Binding-site contacts:
Ligand atom C1 contacts residue MET1 of chain 1.A at 3.7 Å (hydrophobic).
Ligand atom C15 contacts residue PRO97 of chain 2.B at 3.4 Å (hydrophobic).
Ligand atom C18 contacts residue VAL84 of chain 2.B at 3.9 Å (hydrophobic).
Ligand atom C4 contacts residue ASN2 of chain 1.A at 3.4 Å.
Ligand atom C13 contacts residue ASN38 of chain 2.B at 4.0 Å.
Ligand atom C2 contacts residue GLY105 of chain 1.A at 3.6 Å.
Ligand atom C19 contacts residue LEU63 of chain 2.B at 3.7 Å (hydrophobic).
Ligand atom C1 contacts residue SER58 of chain 2.B at 3.4 Å.
Ligand atom C17 contacts residue ASN99 of chain 2.B at 3.9 Å.
Ligand atom C2 contacts residue MET1 of chain 1.A at 2.5 Å (hydrophobic).
Ligand atom O2 contacts residue TYR14 of chain 2.B at 2.6 Å (h-bond).
Ligand atom C17 contacts residue TYR14 of chain 2.B at 3.7 Å (hydrophobic).
Ligand atom C3 contacts residue MET1 of chain 1.A at 1.3 Å (hydrophobic).
Ligand atom C14 contacts residue ASN38 of chain 2.B at 3.3 Å.
Ligand atom C3 contacts residue GLY105 of chain 1.A at 3.5 Å.
Ligand atom C17 contacts residue ASN38 of chain 2.B at 3.9 Å.
Ligand atom C16 contacts residue ASN38 of chain 2.B at 3.8 Å.
Ligand atom C8 contacts residue VAL84 of chain 2.B at 3.9 Å (hydrophobic).
Ligand atom C3 contacts residue ASN2 of chain 1.A at 3.3 Å.
Ligand atom C12 contacts residue ASN38 of chain 2.B at 4.0 Å.
Ligand atom C15 contacts residue PHE116 of chain 2.B at 4.0 Å (hydrophobic).
Ligand atom C7 contacts residue VAL84 of chain 2.B at 4.0 Å (hydrophobic).
Ligand atom C18 contacts residue PHE82 of chain 2.B at 3.9 Å (hydrophobic).
Ligand atom C11 contacts residue SER58 of chain 2.B at 3.5 Å.
Ligand atom C2 contacts residue SER58 of chain 2.B at 3.6 Å.
Ligand atom C16 contacts residue ALA114 of chain 2.B at 3.6 Å (hydrophobic).
Ligand atom C17 contacts residue PHE82 of chain 2.B at 3.8 Å (hydrophobic).
Ligand atom C4 contacts residue PHE86 of chain 2.B at 4.0 Å (hydrophobic).
Ligand atom C5 contacts residue MET1 of chain 1.A at 3.5 Å (hydrophobic).
Ligand atom O2 contacts residue MET112 of chain 2.B at 3.8 Å.
Ligand atom O2 contacts residue ASN99 of chain 2.B at 3.1 Å (h-bond).
Ligand atom C16 contacts residue PRO97 of chain 2.B at 3.6 Å (hydrophobic).
Ligand atom C19 contacts residue SER58 of chain 2.B at 4.0 Å.
Ligand atom C15 contacts residue ASN38 of chain 2.B at 3.8 Å.
Ligand atom O2 contacts residue PHE82 of chain 2.B at 3.9 Å.
Ligand atom C6 contacts residue VAL95 of chain 2.B at 4.0 Å (hydrophobic).
Ligand atom C4 contacts residue MET1 of chain 1.A at 2.3 Å (hydrophobic).
Ligand atom C12 contacts residue PHE54 of chain 2.B at 4.1 Å (hydrophobic).
Ligand atom C16 contacts residue ASN99 of chain 2.B at 3.5 Å.
Ligand atom C16 contacts residue PHE82 of chain 2.B at 3.5 Å (hydrophobic).

Sequence of chain 1.A:
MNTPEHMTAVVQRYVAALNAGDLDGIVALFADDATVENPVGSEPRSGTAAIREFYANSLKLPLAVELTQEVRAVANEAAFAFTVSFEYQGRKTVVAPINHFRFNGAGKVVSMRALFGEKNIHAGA

Sequence of chain 2.B:
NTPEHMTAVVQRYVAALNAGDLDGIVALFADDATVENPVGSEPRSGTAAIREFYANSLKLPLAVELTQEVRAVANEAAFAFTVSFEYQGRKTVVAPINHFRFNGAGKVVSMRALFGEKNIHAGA

A protein and the small-molecule ligand that binds it are described below.
Small molecule (SMILES): C[C@]12CCC(=O)C=C1CC[C@@H]1[C@@H]2CC[C@]2(C)C(=O)CC[C@@H]12